Sequence of chain 16.B:
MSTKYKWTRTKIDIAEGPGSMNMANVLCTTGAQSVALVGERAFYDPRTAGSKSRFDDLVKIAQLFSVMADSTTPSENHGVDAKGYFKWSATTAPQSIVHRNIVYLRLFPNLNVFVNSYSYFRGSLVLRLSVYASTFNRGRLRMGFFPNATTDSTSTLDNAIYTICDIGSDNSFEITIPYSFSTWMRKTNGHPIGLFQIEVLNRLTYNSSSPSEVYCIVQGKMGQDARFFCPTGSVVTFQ

Sequence of chain 18.B:
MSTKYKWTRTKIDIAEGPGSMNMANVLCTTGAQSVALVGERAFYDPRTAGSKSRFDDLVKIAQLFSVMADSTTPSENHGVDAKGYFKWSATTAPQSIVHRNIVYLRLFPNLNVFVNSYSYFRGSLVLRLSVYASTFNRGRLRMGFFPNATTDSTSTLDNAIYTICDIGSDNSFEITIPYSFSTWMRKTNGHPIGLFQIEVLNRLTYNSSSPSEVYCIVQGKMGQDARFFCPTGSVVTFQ

Sequence of chain 16.A:
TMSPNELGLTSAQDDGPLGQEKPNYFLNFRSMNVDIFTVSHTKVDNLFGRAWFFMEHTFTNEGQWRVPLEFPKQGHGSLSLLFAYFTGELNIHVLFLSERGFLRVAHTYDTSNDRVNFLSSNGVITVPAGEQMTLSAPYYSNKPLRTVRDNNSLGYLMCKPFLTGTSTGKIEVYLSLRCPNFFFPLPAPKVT

Binding-site contacts:
Ligand atom C6 contacts residue TRP21 of chain 19.B at 3.3 Å (hydrophobic).
Ligand atom N2 contacts residue ALA56 of chain 16.B at 3.3 Å (h-bond).
Ligand atom O4' contacts residue CYS203 of chain 16.A at 3.5 Å (h-bond).
Ligand atom P contacts residue ARG202 of chain 16.A at 3.8 Å.
Ligand atom C1' contacts residue ARG55 of chain 16.B at 3.4 Å.
Ligand atom OP1 contacts residue LYS18 of chain 18.B at 3.3 Å (salt-bridge).
Ligand atom C5 contacts residue TRP21 of chain 19.B at 3.4 Å (hydrophobic).
Ligand atom C5' contacts residue ARG202 of chain 16.A at 3.0 Å.
Ligand atom C2 contacts residue TRP21 of chain 19.B at 3.8 Å (hydrophobic).
Ligand atom N2 contacts residue ARG55 of chain 16.B at 3.7 Å.
Ligand atom N3 contacts residue TRP21 of chain 19.B at 3.8 Å.
Ligand atom OP2 contacts residue THR17 of chain 19.B at 3.2 Å.
Ligand atom O4' contacts residue TRP21 of chain 19.B at 3.6 Å.
Ligand atom N1 contacts residue TYR58 of chain 16.B at 3.6 Å.
Ligand atom O3' contacts residue TYR19 of chain 18.B at 3.0 Å (h-bond).
Ligand atom O6 contacts residue TYR58 of chain 16.B at 3.0 Å (h-bond).
Ligand atom N3 contacts residue ASN205 of chain 16.A at 3.7 Å.
Ligand atom C6 contacts residue TYR58 of chain 16.B at 3.5 Å (hydrophobic).
Ligand atom O4 contacts residue TRP21 of chain 19.B at 3.6 Å.
Ligand atom C1' contacts residue TRP21 of chain 19.B at 3.7 Å (hydrophobic).
Ligand atom C2 contacts residue ALA56 of chain 16.B at 3.7 Å (hydrophobic).
Ligand atom C4 contacts residue ARG68 of chain 16.B at 3.7 Å.
Ligand atom N1 contacts residue TRP21 of chain 19.B at 3.5 Å.
Ligand atom O2 contacts residue ARG55 of chain 16.B at 3.2 Å (salt-bridge).
Ligand atom C2' contacts residue ARG55 of chain 16.B at 3.6 Å.
Ligand atom O2' contacts residue THR17 of chain 19.B at 3.3 Å (h-bond).
Ligand atom O2' contacts residue ARG55 of chain 16.B at 2.7 Å (salt-bridge).
Ligand atom OP1 contacts residue TYR19 of chain 18.B at 3.1 Å (h-bond).
Ligand atom O4 contacts residue ASN205 of chain 16.A at 3.4 Å (h-bond).
Ligand atom C4 contacts residue TRP21 of chain 19.B at 3.7 Å (hydrophobic).
Ligand atom N2 contacts residue THR17 of chain 19.B at 3.8 Å.
Ligand atom P contacts residue TYR19 of chain 18.B at 3.7 Å.
Ligand atom O2 contacts residue TYR58 of chain 16.B at 3.8 Å.
Ligand atom O3' contacts residue ARG55 of chain 16.B at 3.6 Å.
Ligand atom N3 contacts residue ARG55 of chain 16.B at 3.5 Å (salt-bridge).
Ligand atom N1 contacts residue ALA56 of chain 16.B at 3.2 Å (h-bond).
Ligand atom OP2 contacts residue MET15 of chain 19.B at 3.5 Å.
Ligand atom OP2 contacts residue ARG202 of chain 16.A at 2.5 Å (salt-bridge).
Ligand atom O2' contacts residue TYR19 of chain 18.B at 3.4 Å.
Ligand atom O4 contacts residue ARG68 of chain 16.B at 3.7 Å.

Sequence of chain 19.B:
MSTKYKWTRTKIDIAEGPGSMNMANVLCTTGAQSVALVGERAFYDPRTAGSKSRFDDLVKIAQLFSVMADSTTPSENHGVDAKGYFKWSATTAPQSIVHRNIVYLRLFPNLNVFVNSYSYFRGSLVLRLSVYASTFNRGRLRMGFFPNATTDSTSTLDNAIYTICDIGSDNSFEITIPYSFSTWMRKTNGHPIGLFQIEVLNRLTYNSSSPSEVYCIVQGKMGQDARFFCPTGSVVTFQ

A protein and the small-molecule ligand that binds it are described below.
Small molecule (SMILES): Nc1nc(=O)c2ncn([C@@H]3O[C@H](CO)[C@@H](O[P](=O)(O)OC[C@H]4O[C@@H](n5ccc(=O)[nH]c5=O)[C@H](O)[C@@H]4O[P](=O)(O)OC[C@H]4O[C@@H](n5ccc(=O)[nH]c5=O)[C@H](O)[C@@H]4O[P](=O)(O)OC[C@H]4O[C@@H](n5ccc(=O)[nH]c5=O)[C@H](O)[C@@H]4O[P](=O)(O)OC[C@H]4O[C@@H](n5ccc(=O)[nH]c5=O)[C@H](O)[C@@H]4O[P](=O)(O)OC[C@H]4O[C@@H](n5ccc(=O)[nH]c5=O)[C@H](O)[C@@H]4O)[C@H]3O)c2[nH]1